A protein and the small-molecule ligand that binds it are described below.
Small molecule (SMILES): CC(=O)N[C@H]1[C@H](O[C@H]2[C@H](O)[C@@H](NC(C)=O)CO[C@@H]2CO[C@@H]2O[C@@H](C)[C@@H](O)[C@@H](O)[C@@H]2O)O[C@H](CO)[C@@H](O)[C@@H]1O

Sequence of chain 21.A:
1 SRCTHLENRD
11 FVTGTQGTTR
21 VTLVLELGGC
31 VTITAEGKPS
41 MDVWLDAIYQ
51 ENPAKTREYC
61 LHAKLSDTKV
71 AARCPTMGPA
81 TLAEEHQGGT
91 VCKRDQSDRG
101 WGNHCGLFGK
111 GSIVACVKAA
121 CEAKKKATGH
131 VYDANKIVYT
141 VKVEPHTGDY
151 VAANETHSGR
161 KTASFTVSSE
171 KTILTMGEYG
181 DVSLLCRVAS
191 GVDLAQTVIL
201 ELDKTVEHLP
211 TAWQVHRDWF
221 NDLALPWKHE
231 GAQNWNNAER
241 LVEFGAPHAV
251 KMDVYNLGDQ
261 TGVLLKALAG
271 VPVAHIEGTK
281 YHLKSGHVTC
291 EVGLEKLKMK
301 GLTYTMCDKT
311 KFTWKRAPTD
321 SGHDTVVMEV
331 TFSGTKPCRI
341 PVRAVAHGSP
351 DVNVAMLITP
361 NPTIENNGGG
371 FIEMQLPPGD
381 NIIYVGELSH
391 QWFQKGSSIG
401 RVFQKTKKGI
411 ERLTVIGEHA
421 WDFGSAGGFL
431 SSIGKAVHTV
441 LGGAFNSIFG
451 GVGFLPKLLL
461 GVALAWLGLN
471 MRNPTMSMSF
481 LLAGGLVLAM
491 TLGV

Sequence of chain 21.B:
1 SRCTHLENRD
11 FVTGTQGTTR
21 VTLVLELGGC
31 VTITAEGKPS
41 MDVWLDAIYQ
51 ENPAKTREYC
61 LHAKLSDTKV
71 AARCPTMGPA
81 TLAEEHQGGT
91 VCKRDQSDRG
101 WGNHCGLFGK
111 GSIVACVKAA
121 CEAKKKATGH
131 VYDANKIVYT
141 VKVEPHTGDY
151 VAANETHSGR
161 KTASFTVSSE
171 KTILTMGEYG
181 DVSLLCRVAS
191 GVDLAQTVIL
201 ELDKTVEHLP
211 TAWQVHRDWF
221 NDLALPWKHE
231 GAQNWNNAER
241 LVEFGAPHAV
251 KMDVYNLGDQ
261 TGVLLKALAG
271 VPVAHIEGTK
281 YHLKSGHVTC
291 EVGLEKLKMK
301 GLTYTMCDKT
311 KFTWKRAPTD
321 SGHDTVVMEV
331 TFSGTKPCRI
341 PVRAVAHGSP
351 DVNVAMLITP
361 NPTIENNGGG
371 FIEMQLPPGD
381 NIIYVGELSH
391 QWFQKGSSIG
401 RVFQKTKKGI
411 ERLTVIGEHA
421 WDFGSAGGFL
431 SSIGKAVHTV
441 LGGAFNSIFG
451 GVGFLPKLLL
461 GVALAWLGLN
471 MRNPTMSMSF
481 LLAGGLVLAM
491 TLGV

Binding-site contacts:
Ligand atom O7 contacts residue ASN154 of chain 21.A at 3.4 Å (h-bond).
Ligand atom O5 contacts residue HIS104 of chain 21.B at 3.1 Å.
Ligand atom C8 contacts residue HIS104 of chain 21.B at 4.5 Å.
Ligand atom C8 contacts residue ASN154 of chain 21.A at 3.7 Å.
Ligand atom C1 contacts residue ASN154 of chain 21.A at 1.4 Å.
Ligand atom O5 contacts residue ASN154 of chain 21.A at 2.3 Å (h-bond).
Ligand atom C5 contacts residue HIS104 of chain 21.B at 3.2 Å.
Ligand atom N2 contacts residue ASN154 of chain 21.A at 2.9 Å (h-bond).
Ligand atom C3 contacts residue ASN154 of chain 21.A at 3.8 Å.
Ligand atom C5 contacts residue ASN154 of chain 21.A at 3.6 Å.
Ligand atom C1 contacts residue HIS104 of chain 21.B at 3.7 Å.
Ligand atom C6 contacts residue VAL250 of chain 21.B at 4.3 Å (hydrophobic).
Ligand atom C4 contacts residue ASN154 of chain 21.A at 4.2 Å.
Ligand atom C6 contacts residue HIS104 of chain 21.B at 3.5 Å.
Ligand atom C4 contacts residue HIS104 of chain 21.B at 4.5 Å.
Ligand atom C2 contacts residue ASN154 of chain 21.A at 2.4 Å.
Ligand atom C7 contacts residue ASN154 of chain 21.A at 3.4 Å.